Binding-site contacts:
Ligand atom C3 contacts residue ASN203 of chain 1.A at 3.6 Å.
Ligand atom C7 contacts residue ASN227 of chain 1.A at 4.2 Å.
Ligand atom C8 contacts residue ASN203 of chain 1.A at 4.3 Å.
Ligand atom C2 contacts residue ASN203 of chain 1.A at 2.2 Å.
Ligand atom C8 contacts residue GLY204 of chain 1.A at 3.6 Å.
Ligand atom C3 contacts residue ASN227 of chain 1.A at 4.3 Å.
Ligand atom N2 contacts residue ASN203 of chain 1.A at 2.7 Å (h-bond).
Ligand atom O7 contacts residue ALA223 of chain 1.A at 4.4 Å.
Ligand atom C4 contacts residue ASN203 of chain 1.A at 4.0 Å.
Ligand atom O5 contacts residue ASN227 of chain 1.A at 4.4 Å.
Ligand atom C2 contacts residue ASN227 of chain 1.A at 3.8 Å.
Ligand atom O7 contacts residue ASN227 of chain 1.A at 3.2 Å (h-bond).
Ligand atom O3 contacts residue ASN227 of chain 1.A at 4.1 Å.
Ligand atom C7 contacts residue ASN203 of chain 1.A at 3.3 Å.
Ligand atom C1 contacts residue ASN203 of chain 1.A at 1.4 Å.
Ligand atom C7 contacts residue GLY204 of chain 1.A at 4.2 Å.
Ligand atom C8 contacts residue THR207 of chain 1.A at 4.2 Å.
Ligand atom O7 contacts residue ASN203 of chain 1.A at 3.4 Å (h-bond).
Ligand atom O5 contacts residue ASN203 of chain 1.A at 2.4 Å (h-bond).
Ligand atom C5 contacts residue ASN203 of chain 1.A at 3.6 Å.
Ligand atom O7 contacts residue THR207 of chain 1.A at 3.8 Å.
Ligand atom C4 contacts residue ASN227 of chain 1.A at 4.2 Å.
Ligand atom C1 contacts residue ASN227 of chain 1.A at 4.5 Å.

Sequence of chain 1.A:
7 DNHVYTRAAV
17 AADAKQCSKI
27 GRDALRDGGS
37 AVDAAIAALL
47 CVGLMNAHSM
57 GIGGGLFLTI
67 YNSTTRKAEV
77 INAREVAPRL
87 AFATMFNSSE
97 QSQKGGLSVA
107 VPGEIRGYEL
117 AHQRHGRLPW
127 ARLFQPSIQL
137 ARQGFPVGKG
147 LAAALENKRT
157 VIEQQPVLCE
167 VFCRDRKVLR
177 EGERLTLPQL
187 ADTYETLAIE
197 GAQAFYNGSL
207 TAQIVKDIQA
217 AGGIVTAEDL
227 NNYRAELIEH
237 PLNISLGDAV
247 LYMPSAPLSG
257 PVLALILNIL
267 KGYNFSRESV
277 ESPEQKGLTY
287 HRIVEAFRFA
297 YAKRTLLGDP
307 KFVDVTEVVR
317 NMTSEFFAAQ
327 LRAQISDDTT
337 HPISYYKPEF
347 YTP

This small molecule binds to this protein.
Small molecule (SMILES): CC(=O)N[C@@H]1[C@@H](O)[C@H](O)[C@@H](CO)O[C@H]1O